Sequence of chain 1.A:
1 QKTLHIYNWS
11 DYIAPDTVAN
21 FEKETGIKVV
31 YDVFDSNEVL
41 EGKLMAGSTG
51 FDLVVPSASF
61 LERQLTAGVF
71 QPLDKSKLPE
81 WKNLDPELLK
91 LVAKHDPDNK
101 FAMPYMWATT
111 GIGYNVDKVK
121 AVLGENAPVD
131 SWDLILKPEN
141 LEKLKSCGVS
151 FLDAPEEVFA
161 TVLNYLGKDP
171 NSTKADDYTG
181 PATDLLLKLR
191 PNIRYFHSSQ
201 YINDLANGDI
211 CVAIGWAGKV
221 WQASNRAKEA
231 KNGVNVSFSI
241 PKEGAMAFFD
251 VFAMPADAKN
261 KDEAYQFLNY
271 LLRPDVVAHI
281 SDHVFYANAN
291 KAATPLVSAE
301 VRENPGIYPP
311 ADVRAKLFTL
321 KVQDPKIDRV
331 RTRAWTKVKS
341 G

This small molecule binds to this protein.
Small molecule (SMILES): COC[C@@H](C)N

Binding-site contacts:
Ligand atom C08 contacts residue GLU22 of chain 1.A at 3.2 Å.
Ligand atom C07 contacts residue GLU22 of chain 1.A at 4.0 Å.
Ligand atom C09 contacts residue LYS28 of chain 1.A at 3.7 Å.
Ligand atom N04 contacts residue ALA19 of chain 1.A at 4.3 Å.
Ligand atom C08 contacts residue LYS28 of chain 1.A at 4.3 Å.
Ligand atom C15 contacts residue LYS23 of chain 1.A at 4.4 Å.
Ligand atom C07 contacts residue LYS28 of chain 1.A at 3.3 Å.
Ligand atom C09 contacts residue GLU22 of chain 1.A at 4.0 Å.
Ligand atom O02 contacts residue LYS28 of chain 1.A at 2.6 Å (salt-bridge).
Ligand atom O02 contacts residue GLU22 of chain 1.A at 3.6 Å.
Ligand atom N04 contacts residue GLU22 of chain 1.A at 3.9 Å.
Ligand atom C15 contacts residue GLU22 of chain 1.A at 3.9 Å.